Binding-site contacts:
Ligand atom C2 contacts residue LEU264 of chain 1.C at 3.8 Å (hydrophobic).
Ligand atom C3 contacts residue LEU264 of chain 1.C at 3.6 Å (hydrophobic).
Ligand atom C8 contacts residue LEU264 of chain 1.C at 3.7 Å (hydrophobic).
Ligand atom O5 contacts residue ASP349 of chain 1.C at 3.7 Å.
Ligand atom N2 contacts residue ASN348 of chain 1.C at 3.1 Å (h-bond).
Ligand atom O4 contacts residue LEU264 of chain 1.C at 3.6 Å.
Ligand atom O4 contacts residue THR238 of chain 1.C at 2.8 Å (h-bond).
Ligand atom O3 contacts residue GLN225 of chain 1.C at 3.7 Å.
Ligand atom C7 contacts residue ASN348 of chain 1.C at 3.4 Å.
Ligand atom O3 contacts residue THR238 of chain 1.C at 3.3 Å (h-bond).
Ligand atom C2 contacts residue ASN348 of chain 1.C at 2.5 Å.
Ligand atom C6 contacts residue SER229 of chain 1.C at 3.9 Å.
Ligand atom C5 contacts residue GLU265 of chain 1.C at 3.8 Å.
Ligand atom N2 contacts residue LEU264 of chain 1.C at 2.9 Å (h-bond).
Ligand atom O7 contacts residue LEU264 of chain 1.C at 3.9 Å.
Ligand atom C1 contacts residue ASN348 of chain 1.C at 1.4 Å.
Ligand atom C6 contacts residue ARG356 of chain 1.C at 3.8 Å.
Ligand atom C1 contacts residue LEU264 of chain 1.C at 4.0 Å (hydrophobic).
Ligand atom C7 contacts residue LEU264 of chain 1.C at 3.8 Å (hydrophobic).
Ligand atom O7 contacts residue ASN348 of chain 1.C at 3.2 Å (h-bond).
Ligand atom C1 contacts residue ASP349 of chain 1.C at 3.7 Å.
Ligand atom C2 contacts residue ASP349 of chain 1.C at 3.8 Å.
Ligand atom O5 contacts residue ASN348 of chain 1.C at 2.3 Å (h-bond).
Ligand atom O7 contacts residue ASP349 of chain 1.C at 3.4 Å (salt-bridge).
Ligand atom C4 contacts residue THR238 of chain 1.C at 3.6 Å.
Ligand atom O6 contacts residue SER229 of chain 1.C at 3.5 Å.
Ligand atom O5 contacts residue GLN225 of chain 1.C at 3.9 Å.
Ligand atom O6 contacts residue SER229 of chain 1.C at 3.4 Å.
Ligand atom O5 contacts residue ARG356 of chain 1.C at 3.6 Å.
Ligand atom C1 contacts residue GLN225 of chain 1.C at 3.6 Å.
Ligand atom O4 contacts residue ALA232 of chain 1.C at 3.6 Å (h-bond).
Ligand atom C3 contacts residue ASN348 of chain 1.C at 3.9 Å.
Ligand atom O7 contacts residue ASN226 of chain 1.C at 3.6 Å.
Ligand atom C6 contacts residue ALA232 of chain 1.C at 3.9 Å (hydrophobic).
Ligand atom O5 contacts residue LEU264 of chain 1.C at 3.6 Å.
Ligand atom C8 contacts residue PRO274 of chain 1.C at 3.9 Å (hydrophobic).
Ligand atom C5 contacts residue ASN348 of chain 1.C at 3.6 Å.
Ligand atom C6 contacts residue VAL353 of chain 1.C at 3.9 Å (hydrophobic).
Ligand atom C6 contacts residue ARG228 of chain 1.C at 3.4 Å.
Ligand atom O3 contacts residue LEU264 of chain 1.C at 3.9 Å.

Sequence of chain 1.C:
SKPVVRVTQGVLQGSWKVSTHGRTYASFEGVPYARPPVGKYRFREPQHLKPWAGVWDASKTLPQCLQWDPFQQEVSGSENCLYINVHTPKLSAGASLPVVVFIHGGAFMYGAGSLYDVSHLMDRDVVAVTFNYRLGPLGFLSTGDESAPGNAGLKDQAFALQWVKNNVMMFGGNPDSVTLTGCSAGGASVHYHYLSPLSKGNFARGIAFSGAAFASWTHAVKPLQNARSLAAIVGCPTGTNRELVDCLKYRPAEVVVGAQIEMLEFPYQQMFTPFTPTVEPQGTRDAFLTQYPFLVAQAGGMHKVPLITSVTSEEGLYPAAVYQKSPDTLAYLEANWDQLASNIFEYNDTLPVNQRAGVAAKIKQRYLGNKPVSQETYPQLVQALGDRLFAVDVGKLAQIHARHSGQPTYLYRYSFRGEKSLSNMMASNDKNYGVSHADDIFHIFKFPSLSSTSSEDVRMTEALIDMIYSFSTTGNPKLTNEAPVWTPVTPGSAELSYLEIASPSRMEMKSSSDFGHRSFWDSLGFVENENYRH

A small-molecule ligand and the protein it binds are described below.
Small molecule (SMILES): CC(=O)N[C@H]1[C@H](O[C@H]2[C@H](O)[C@@H](NC(C)=O)CO[C@@H]2CO)O[C@H](CO)[C@@H](O[C@@H]2O[C@H](CO)[C@@H](O)[C@H](O[C@H]3O[C@H](CO)[C@@H](O)[C@H](O)[C@@H]3O[C@H]3O[C@H](CO)[C@@H](O)[C@H](O)[C@@H]3O)[C@@H]2O)[C@@H]1O